A protein and the small-molecule ligand that binds it are described below.
Small molecule (SMILES): CCCCCC(=O)O

Sequence of chain 1.B:
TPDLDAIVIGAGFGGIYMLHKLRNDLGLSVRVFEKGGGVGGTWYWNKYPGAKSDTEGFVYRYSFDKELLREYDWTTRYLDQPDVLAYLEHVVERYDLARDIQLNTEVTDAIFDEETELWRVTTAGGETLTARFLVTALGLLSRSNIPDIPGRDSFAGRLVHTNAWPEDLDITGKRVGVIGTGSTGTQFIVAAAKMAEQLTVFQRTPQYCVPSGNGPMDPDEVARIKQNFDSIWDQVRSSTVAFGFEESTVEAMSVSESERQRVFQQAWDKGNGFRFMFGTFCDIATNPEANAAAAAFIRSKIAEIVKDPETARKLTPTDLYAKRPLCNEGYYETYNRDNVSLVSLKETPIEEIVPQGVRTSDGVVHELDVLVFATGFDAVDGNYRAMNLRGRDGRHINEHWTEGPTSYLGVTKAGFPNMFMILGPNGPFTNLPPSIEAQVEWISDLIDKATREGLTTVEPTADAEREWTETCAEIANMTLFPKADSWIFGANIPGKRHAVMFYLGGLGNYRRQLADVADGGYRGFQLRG

Binding-site contacts:
Ligand atom O contacts residue LEU509 of chain 1.B at 2.9 Å (h-bond).
Ligand atom OXT contacts residue TYR508 of chain 1.B at 4.3 Å.
Ligand atom OXT contacts residue LEU509 of chain 1.B at 3.5 Å (h-bond).
Ligand atom O contacts residue PHE486 of chain 1.B at 4.1 Å.
Ligand atom C contacts residue VAL246 of chain 1.B at 4.4 Å (hydrophobic).
Ligand atom OXT contacts residue GLY510 of chain 1.B at 4.4 Å.
Ligand atom CA contacts residue PHE283 of chain 1.B at 4.1 Å (hydrophobic).
Ligand atom C6 contacts residue PHE434 of chain 1.B at 3.8 Å (hydrophobic).
Ligand atom C6 contacts residue PRO330 of chain 1.B at 4.1 Å (hydrophobic).
Ligand atom C6 contacts residue LYS328 of chain 1.B at 4.1 Å.
Ligand atom O contacts residue THR245 of chain 1.B at 4.4 Å.
Ligand atom CA contacts residue VAL246 of chain 1.B at 3.7 Å (hydrophobic).
Ligand atom CG contacts residue PHE486 of chain 1.B at 3.7 Å (hydrophobic).
Ligand atom OXT contacts residue PHE434 of chain 1.B at 3.1 Å (h-bond).
Ligand atom CG contacts residue PHE434 of chain 1.B at 3.6 Å (hydrophobic).
Ligand atom CB contacts residue PHE283 of chain 1.B at 4.4 Å (hydrophobic).
Ligand atom C contacts residue LEU509 of chain 1.B at 3.5 Å (hydrophobic).
Ligand atom CD contacts residue ILE493 of chain 1.B at 4.5 Å (hydrophobic).
Ligand atom OXT contacts residue GLY511 of chain 1.B at 4.0 Å.
Ligand atom C6 contacts residue PHE486 of chain 1.B at 3.8 Å (hydrophobic).
Ligand atom CG contacts residue PHE283 of chain 1.B at 4.1 Å (hydrophobic).
Ligand atom CD contacts residue PHE434 of chain 1.B at 3.7 Å (hydrophobic).
Ligand atom CB contacts residue LEU509 of chain 1.B at 3.9 Å (hydrophobic).
Ligand atom CA contacts residue PHE434 of chain 1.B at 3.5 Å (hydrophobic).
Ligand atom CB contacts residue PHE434 of chain 1.B at 3.7 Å (hydrophobic).
Ligand atom CB contacts residue PHE486 of chain 1.B at 3.8 Å (hydrophobic).
Ligand atom C contacts residue PHE434 of chain 1.B at 3.8 Å (hydrophobic).
Ligand atom C6 contacts residue ILE493 of chain 1.B at 4.0 Å (hydrophobic).
Ligand atom CD contacts residue PHE486 of chain 1.B at 3.5 Å (hydrophobic).
Ligand atom C6 contacts residue ARG329 of chain 1.B at 3.7 Å.